The small molecule below binds the protein below.
Small molecule (SMILES): C[N+](C)(C)CCS

Binding-site contacts:
Ligand atom SD contacts residue CYS195 of chain 1.E at 2.2 Å (h-bond).
Ligand atom SD contacts residue ASN201 of chain 1.E at 3.7 Å.
Ligand atom C1 contacts residue CYS195 of chain 1.E at 3.9 Å (hydrophobic).
Ligand atom N1 contacts residue HIS133 of chain 1.E at 3.7 Å.
Ligand atom C1 contacts residue ASN201 of chain 1.E at 3.5 Å.
Ligand atom C4 contacts residue HIS133 of chain 1.E at 3.6 Å.
Ligand atom C2 contacts residue HIS133 of chain 1.E at 3.7 Å.
Ligand atom C2 contacts residue TYR62 of chain 1.E at 4.4 Å (hydrophobic).
Ligand atom C5 contacts residue HIS133 of chain 1.E at 3.1 Å.
Ligand atom SD contacts residue TYR62 of chain 1.E at 4.2 Å.

Sequence of chain 1.E:
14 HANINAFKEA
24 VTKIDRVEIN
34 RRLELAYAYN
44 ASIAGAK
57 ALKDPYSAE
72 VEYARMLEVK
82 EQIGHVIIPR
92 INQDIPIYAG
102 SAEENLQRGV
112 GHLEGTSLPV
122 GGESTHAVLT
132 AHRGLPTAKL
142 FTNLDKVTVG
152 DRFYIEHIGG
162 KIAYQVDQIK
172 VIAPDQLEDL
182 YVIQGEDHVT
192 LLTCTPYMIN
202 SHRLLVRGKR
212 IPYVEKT